Binding-site contacts:
Ligand atom C1 contacts residue SER102 of chain 1.L at 3.9 Å.
Ligand atom C6 contacts residue SER102 of chain 1.L at 3.6 Å.
Ligand atom N2 contacts residue ASN100 of chain 1.L at 2.9 Å (h-bond).
Ligand atom C4 contacts residue ASN100 of chain 1.L at 4.2 Å.
Ligand atom O5 contacts residue ASN100 of chain 1.L at 2.4 Å (h-bond).
Ligand atom O7 contacts residue ASN100 of chain 1.L at 3.8 Å.
Ligand atom C1 contacts residue ASN100 of chain 1.L at 1.4 Å.
Ligand atom O5 contacts residue SER102 of chain 1.L at 3.4 Å.
Ligand atom C7 contacts residue ASN100 of chain 1.L at 3.5 Å.
Ligand atom C3 contacts residue ASN100 of chain 1.L at 3.8 Å.
Ligand atom C2 contacts residue ASN100 of chain 1.L at 2.4 Å.
Ligand atom C5 contacts residue ASN100 of chain 1.L at 3.7 Å.
Ligand atom C5 contacts residue SER102 of chain 1.L at 3.8 Å.

Sequence of chain 1.L:
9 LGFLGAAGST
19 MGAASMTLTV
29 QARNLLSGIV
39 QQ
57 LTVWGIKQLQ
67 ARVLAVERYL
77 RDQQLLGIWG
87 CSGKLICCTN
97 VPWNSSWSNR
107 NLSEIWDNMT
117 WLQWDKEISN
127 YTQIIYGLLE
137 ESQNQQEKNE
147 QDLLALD

The small molecule below binds the protein below.
Small molecule (SMILES): CC(=O)N[C@@H]1[C@@H](O)[C@H](O)[C@@H](CO)O[C@H]1O